Sequence of chain 1.A:
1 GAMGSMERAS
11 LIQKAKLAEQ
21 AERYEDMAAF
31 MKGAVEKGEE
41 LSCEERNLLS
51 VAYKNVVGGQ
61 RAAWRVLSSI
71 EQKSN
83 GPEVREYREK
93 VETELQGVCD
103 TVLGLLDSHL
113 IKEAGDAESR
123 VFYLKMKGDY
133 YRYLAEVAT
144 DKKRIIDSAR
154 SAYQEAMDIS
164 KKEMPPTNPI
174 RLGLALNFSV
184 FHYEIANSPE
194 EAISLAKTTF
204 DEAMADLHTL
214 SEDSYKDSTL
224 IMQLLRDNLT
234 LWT

The protein below binds the small molecule below.
Small molecule (SMILES): [H]/N=C(/N)c1cc(C)c(-c2ccccc2)s1

Binding-site contacts:
Ligand atom S1 contacts residue L1T1 of chain 1.D at 3.9 Å.
Ligand atom C7 contacts residue L1T1 of chain 1.D at 4.2 Å.
Ligand atom C4 contacts residue L1T1 of chain 1.D at 3.8 Å.
Ligand atom C5 contacts residue L1T1 of chain 1.D at 3.6 Å.
Ligand atom N1 contacts residue L1T1 of chain 1.D at 3.8 Å.
Ligand atom C1 contacts residue L1T1 of chain 1.D at 3.4 Å.
Ligand atom S1 contacts residue GLU44 of chain 1.A at 3.7 Å.
Ligand atom C9 contacts residue GLU44 of chain 1.A at 3.7 Å.
Ligand atom C8 contacts residue GLU44 of chain 1.A at 3.6 Å.
Ligand atom C12 contacts residue CYS43 of chain 1.A at 4.2 Å (hydrophobic).
Ligand atom C3 contacts residue ASN47 of chain 1.A at 3.7 Å.
Ligand atom N1 contacts residue GLU19 of chain 1.A at 3.0 Å (salt-bridge).
Ligand atom N1 contacts residue LEU48 of chain 1.A at 3.4 Å.
Ligand atom C5 contacts residue GLU19 of chain 1.A at 3.6 Å.
Ligand atom C1 contacts residue ASN47 of chain 1.A at 3.5 Å.
Ligand atom C11 contacts residue CYS43 of chain 1.A at 4.0 Å (hydrophobic).
Ligand atom C2 contacts residue ASN47 of chain 1.A at 3.7 Å.
Ligand atom C6 contacts residue L1T1 of chain 1.D at 3.9 Å.
Ligand atom C2 contacts residue L1T1 of chain 1.D at 3.6 Å.
Ligand atom N2 contacts residue GLU19 of chain 1.A at 2.7 Å (salt-bridge).
Ligand atom C6 contacts residue ASN47 of chain 1.A at 4.2 Å.
Ligand atom C9 contacts residue L1T1 of chain 1.D at 4.2 Å.
Ligand atom N2 contacts residue L1T1 of chain 1.D at 3.7 Å.
Ligand atom C4 contacts residue ASN47 of chain 1.A at 4.2 Å.
Ligand atom C12 contacts residue GLU44 of chain 1.A at 3.7 Å.
Ligand atom C12 contacts residue ASN47 of chain 1.A at 4.2 Å.
Ligand atom C10 contacts residue GLU44 of chain 1.A at 4.0 Å.
Ligand atom N2 contacts residue VAL51 of chain 1.A at 4.0 Å.
Ligand atom C3 contacts residue L1T1 of chain 1.D at 3.6 Å.
Ligand atom C8 contacts residue L1T1 of chain 1.D at 3.9 Å.
Ligand atom C11 contacts residue GLU44 of chain 1.A at 3.9 Å.
Ligand atom C5 contacts residue LEU48 of chain 1.A at 4.1 Å (hydrophobic).
Ligand atom C6 contacts residue GLU44 of chain 1.A at 4.2 Å.
Ligand atom C7 contacts residue GLU44 of chain 1.A at 3.8 Å.